Sequence of chain 1.A:
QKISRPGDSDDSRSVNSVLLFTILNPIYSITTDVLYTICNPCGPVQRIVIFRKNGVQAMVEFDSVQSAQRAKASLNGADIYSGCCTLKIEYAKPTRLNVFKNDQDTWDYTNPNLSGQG

This small molecule binds to this protein.
Small molecule (SMILES): Nc1ccn([C@@H]2O[C@H](CO[P](=O)(O)O[C@H]3[C@@H](O)[C@H](n4cnc5c4NC=NC5N)O[C@@H]3CO[P](=O)(O)O[C@H]3[C@@H](O)[C@H](n4ccc(N)nc4=O)O[C@@H]3CO[P](=O)(O)O[C@H]3[C@@H](O)[C@H](n4cnc5c4NC=NC5N)O[C@@H]3CO[P](=O)(O)O[C@H]3[C@@H](O)[C@H](n4ccc(N)nc4=O)O[C@@H]3CO[P](=O)(O)O[C@H]3[C@@H](O)[C@H](n4cnc5c4NC=NC5N)O[C@@H]3CO)[C@@H](O)[C@H]2O)c(=O)n1

Binding-site contacts:
Ligand atom N3 contacts residue THR106 of chain 1.A at 3.2 Å.
Ligand atom OP1 contacts residue ASN54 of chain 1.A at 2.8 Å (h-bond).
Ligand atom N6 contacts residue ASN98 of chain 1.A at 3.0 Å (h-bond).
Ligand atom N4 contacts residue ARG96 of chain 1.A at 2.8 Å (salt-bridge).
Ligand atom N6 contacts residue ARG96 of chain 1.A at 3.2 Å (salt-bridge).
Ligand atom OP1 contacts residue GLN57 of chain 1.A at 3.0 Å (h-bond).
Ligand atom OP2 contacts residue LYS93 of chain 1.A at 2.8 Å (salt-bridge).
Ligand atom O2' contacts residue ASN98 of chain 1.A at 3.1 Å (h-bond).
Ligand atom N3 contacts residue ARG96 of chain 1.A at 3.2 Å (salt-bridge).
Ligand atom C2 contacts residue PHE100 of chain 1.A at 3.2 Å (hydrophobic).
Ligand atom C5 contacts residue PHE100 of chain 1.A at 3.4 Å (hydrophobic).
Ligand atom N6 contacts residue GLU61 of chain 1.A at 2.9 Å (salt-bridge).
Ligand atom C2 contacts residue VAL56 of chain 1.A at 3.2 Å (hydrophobic).
Ligand atom O2' contacts residue LYS93 of chain 1.A at 3.1 Å.
Ligand atom N4 contacts residue TYR91 of chain 1.A at 3.0 Å (h-bond).
Ligand atom C6 contacts residue PHE100 of chain 1.A at 3.3 Å (hydrophobic).
Ligand atom N3 contacts residue PHE100 of chain 1.A at 3.4 Å.
Ligand atom N1 contacts residue PHE100 of chain 1.A at 3.1 Å.
Ligand atom N3 contacts residue VAL56 of chain 1.A at 3.1 Å (h-bond).
Ligand atom N7 contacts residue ARG96 of chain 1.A at 3.2 Å (salt-bridge).
Ligand atom N6 contacts residue VAL99 of chain 1.A at 3.4 Å (h-bond).
Ligand atom O3' contacts residue GLN57 of chain 1.A at 2.8 Å (h-bond).
Ligand atom N1 contacts residue ASN98 of chain 1.A at 3.0 Å (h-bond).
Ligand atom C2 contacts residue ASN98 of chain 1.A at 2.8 Å.
Ligand atom O2' contacts residue LEU97 of chain 1.A at 3.1 Å.
Ligand atom O4' contacts residue GLN57 of chain 1.A at 2.9 Å (h-bond).
Ligand atom N3 contacts residue ASN98 of chain 1.A at 3.1 Å (h-bond).
Ligand atom OP1 contacts residue LYS53 of chain 1.A at 3.1 Å (salt-bridge).
Ligand atom N1 contacts residue ILE23 of chain 1.A at 3.3 Å (h-bond).
Ligand atom O2 contacts residue LYS93 of chain 1.A at 3.0 Å (salt-bridge).
Ligand atom C4 contacts residue LEU97 of chain 1.A at 3.3 Å (hydrophobic).
Ligand atom N9 contacts residue THR22 of chain 1.A at 3.4 Å.
Ligand atom O2 contacts residue LYS101 of chain 1.A at 3.0 Å (salt-bridge).
Ligand atom N3 contacts residue ALA92 of chain 1.A at 3.3 Å.
Ligand atom OP2 contacts residue LYS53 of chain 1.A at 2.7 Å (salt-bridge).
Ligand atom O2 contacts residue ASN98 of chain 1.A at 2.9 Å (h-bond).
Ligand atom C1' contacts residue GLN57 of chain 1.A at 3.4 Å.
Ligand atom C8 contacts residue PRO94 of chain 1.A at 3.4 Å (hydrophobic).
Ligand atom N3 contacts residue MET59 of chain 1.A at 3.1 Å.
Ligand atom O2 contacts residue PRO94 of chain 1.A at 3.2 Å.